Binding-site contacts:
Ligand atom C5 contacts residue LYS228 of chain 1.B at 4.0 Å.
Ligand atom C5 contacts residue ASN243 of chain 1.B at 4.4 Å.
Ligand atom N2 contacts residue ASN246 of chain 1.B at 2.8 Å (h-bond).
Ligand atom N2 contacts residue ASN243 of chain 1.B at 3.9 Å.
Ligand atom C4 contacts residue ASN246 of chain 1.B at 4.1 Å.
Ligand atom C2 contacts residue ASN246 of chain 1.B at 2.3 Å.
Ligand atom C3 contacts residue ASN246 of chain 1.B at 3.7 Å.
Ligand atom C6 contacts residue GLN223 of chain 1.B at 4.2 Å.
Ligand atom C6 contacts residue LYS228 of chain 1.B at 3.5 Å.
Ligand atom O5 contacts residue LYS228 of chain 1.B at 3.1 Å.
Ligand atom C7 contacts residue ASN246 of chain 1.B at 3.3 Å.
Ligand atom O5 contacts residue ASN243 of chain 1.B at 4.2 Å.
Ligand atom C8 contacts residue ASN246 of chain 1.B at 3.4 Å.
Ligand atom C3 contacts residue ASN243 of chain 1.B at 4.3 Å.
Ligand atom O6 contacts residue THR226 of chain 1.B at 3.9 Å.
Ligand atom C5 contacts residue ASN246 of chain 1.B at 3.6 Å.
Ligand atom O7 contacts residue ASN246 of chain 1.B at 4.3 Å.
Ligand atom O6 contacts residue LYS228 of chain 1.B at 3.2 Å.
Ligand atom O6 contacts residue ILE230 of chain 1.B at 3.6 Å.
Ligand atom C1 contacts residue ASN246 of chain 1.B at 1.4 Å.
Ligand atom O6 contacts residue GLN223 of chain 1.B at 3.0 Å (h-bond).
Ligand atom C1 contacts residue ASN243 of chain 1.B at 3.3 Å.
Ligand atom O5 contacts residue ASN246 of chain 1.B at 2.3 Å (h-bond).
Ligand atom C1 contacts residue LYS228 of chain 1.B at 4.2 Å.
Ligand atom C2 contacts residue ASN243 of chain 1.B at 4.0 Å.

Sequence of chain 1.B:
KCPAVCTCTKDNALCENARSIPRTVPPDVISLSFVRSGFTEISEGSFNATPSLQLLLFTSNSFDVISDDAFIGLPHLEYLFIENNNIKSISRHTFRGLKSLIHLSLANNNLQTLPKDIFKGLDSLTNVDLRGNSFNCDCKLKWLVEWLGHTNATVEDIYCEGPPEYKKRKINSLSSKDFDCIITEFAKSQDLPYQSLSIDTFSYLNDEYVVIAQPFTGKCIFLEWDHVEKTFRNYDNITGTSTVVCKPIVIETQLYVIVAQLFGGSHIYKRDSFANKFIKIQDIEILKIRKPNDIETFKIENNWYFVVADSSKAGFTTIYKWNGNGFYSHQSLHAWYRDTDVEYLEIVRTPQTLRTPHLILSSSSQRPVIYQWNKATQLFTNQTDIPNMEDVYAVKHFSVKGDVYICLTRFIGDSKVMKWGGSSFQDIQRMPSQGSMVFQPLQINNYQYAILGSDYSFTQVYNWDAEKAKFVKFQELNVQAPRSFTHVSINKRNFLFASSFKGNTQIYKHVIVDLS

The small molecule below binds the protein below.
Small molecule (SMILES): CC(=O)N[C@@H]1[C@@H](O)[C@H](O)[C@@H](CO)O[C@H]1O